Sequence of chain 1.A:
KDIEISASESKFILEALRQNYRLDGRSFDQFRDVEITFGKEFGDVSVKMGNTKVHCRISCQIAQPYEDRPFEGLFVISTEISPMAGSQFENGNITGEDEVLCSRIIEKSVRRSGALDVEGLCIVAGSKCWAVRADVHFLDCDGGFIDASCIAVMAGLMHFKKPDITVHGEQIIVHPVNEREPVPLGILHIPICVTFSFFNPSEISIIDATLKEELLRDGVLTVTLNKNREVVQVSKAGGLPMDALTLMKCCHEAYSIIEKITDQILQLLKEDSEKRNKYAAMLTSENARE

The protein below binds the small molecule below.
Small molecule (SMILES): Nc1ncnc2c1ncn2[C@@H]1O[C@H](CO[P](=O)(O)O[C@H]2[C@@H](O)[C@H](n3cnc4c(N)ncnc43)O[C@@H]2CO[P](=O)(O)O[C@H]2[C@@H](O)[C@H](n3cnc4c(N)ncnc43)O[C@@H]2CO[P](=O)(O)O[C@H]2[C@@H](O)[C@H](n3cnc4c(N)ncnc43)O[C@@H]2CO[P](=O)(O)O[C@H]2[C@@H](O)[C@H](n3ccc(=O)[nH]c3=O)O[C@@H]2CO[P](=O)(O)O[C@H]2[C@@H](O)[C@H](n3ccc(=O)[nH]c3=O)O[C@@H]2CO[P](=O)(O)O[C@H]2[C@@H](O)[C@H](n3ccc(=O)[nH]c3=O)O[C@@H]2COP(=O)=O)[C@@H](O)[C@H]1O

Sequence of chain 1.K:
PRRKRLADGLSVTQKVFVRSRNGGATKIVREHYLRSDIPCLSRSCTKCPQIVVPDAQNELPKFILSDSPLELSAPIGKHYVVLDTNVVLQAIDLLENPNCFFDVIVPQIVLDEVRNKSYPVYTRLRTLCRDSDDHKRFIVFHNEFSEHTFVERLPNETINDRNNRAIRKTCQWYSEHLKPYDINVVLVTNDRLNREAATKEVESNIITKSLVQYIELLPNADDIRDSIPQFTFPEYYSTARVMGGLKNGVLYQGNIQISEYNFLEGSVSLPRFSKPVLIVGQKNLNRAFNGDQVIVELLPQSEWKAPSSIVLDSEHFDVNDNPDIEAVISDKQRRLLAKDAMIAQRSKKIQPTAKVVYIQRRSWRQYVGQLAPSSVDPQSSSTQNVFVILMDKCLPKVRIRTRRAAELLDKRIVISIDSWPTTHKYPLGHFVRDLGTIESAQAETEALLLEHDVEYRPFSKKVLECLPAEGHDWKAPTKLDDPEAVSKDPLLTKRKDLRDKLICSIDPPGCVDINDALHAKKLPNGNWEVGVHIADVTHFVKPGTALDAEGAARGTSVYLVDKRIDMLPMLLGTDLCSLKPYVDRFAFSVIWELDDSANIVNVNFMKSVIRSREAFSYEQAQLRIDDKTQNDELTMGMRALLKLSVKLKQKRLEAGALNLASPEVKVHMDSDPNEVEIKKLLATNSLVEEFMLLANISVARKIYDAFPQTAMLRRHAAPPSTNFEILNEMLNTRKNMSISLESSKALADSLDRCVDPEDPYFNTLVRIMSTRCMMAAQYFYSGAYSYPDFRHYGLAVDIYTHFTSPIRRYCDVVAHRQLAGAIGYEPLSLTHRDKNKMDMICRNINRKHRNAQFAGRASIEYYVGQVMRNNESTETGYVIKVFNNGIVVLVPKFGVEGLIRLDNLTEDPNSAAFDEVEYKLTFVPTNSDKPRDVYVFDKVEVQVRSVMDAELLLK

Binding-site contacts:
Ligand atom O5' contacts residue ASP551 of chain 1.K at 3.2 Å (salt-bridge).
Ligand atom OP2 contacts residue MET816 of chain 1.K at 3.3 Å.
Ligand atom C5 contacts residue ARG898 of chain 1.K at 3.3 Å.
Ligand atom OP2 contacts residue ARG755 of chain 1.K at 3.1 Å (salt-bridge).
Ligand atom N3 contacts residue ARG813 of chain 1.K at 3.4 Å (salt-bridge).
Ligand atom OP1 contacts residue ARG755 of chain 1.K at 2.9 Å (salt-bridge).
Ligand atom C1' contacts residue TYR656 of chain 1.K at 3.4 Å (hydrophobic).
Ligand atom O4' contacts residue GLU730 of chain 1.K at 3.2 Å.
Ligand atom O2 contacts residue THR812 of chain 1.K at 3.3 Å.
Ligand atom OP1 contacts residue ASN553 of chain 1.K at 2.7 Å (h-bond).
Ligand atom OP1 contacts residue THR845 of chain 1.K at 2.3 Å (h-bond).
Ligand atom P contacts residue ASN553 of chain 1.K at 3.4 Å.
Ligand atom O2' contacts residue SO41 of chain 1.EA at 2.6 Å (h-bond).
Ligand atom O3' contacts residue PRO546 of chain 1.K at 3.2 Å.
Ligand atom OP1 contacts residue MET733 of chain 1.K at 3.4 Å.
Ligand atom O2' contacts residue ARG898 of chain 1.K at 2.8 Å (salt-bridge).
Ligand atom O2' contacts residue GLN281 of chain 1.K at 3.3 Å (h-bond).
Ligand atom O2' contacts residue TYR597 of chain 1.K at 3.1 Å.
Ligand atom OP1 contacts residue ASP554 of chain 1.K at 2.9 Å (salt-bridge).
Ligand atom O2' contacts residue GLU730 of chain 1.K at 3.1 Å (salt-bridge).
Ligand atom OP1 contacts residue ALA817 of chain 1.K at 3.2 Å.
Ligand atom OP1 contacts residue TYR841 of chain 1.K at 2.5 Å (h-bond).
Ligand atom O4 contacts residue ARG891 of chain 1.K at 3.4 Å (salt-bridge).
Ligand atom OP1 contacts residue ALA818 of chain 1.K at 2.9 Å (h-bond).
Ligand atom O4' contacts residue THR812 of chain 1.K at 3.1 Å (h-bond).
Ligand atom OP2 contacts residue HIS843 of chain 1.K at 3.3 Å (h-bond).
Ligand atom O3' contacts residue MET733 of chain 1.K at 3.4 Å.
Ligand atom C4 contacts residue ARG813 of chain 1.K at 3.3 Å.
Ligand atom OP2 contacts residue ARG849 of chain 1.K at 2.4 Å (salt-bridge).
Ligand atom N1 contacts residue GLU702 of chain 1.K at 3.0 Å (salt-bridge).
Ligand atom O4 contacts residue SER700 of chain 1.K at 3.2 Å.
Ligand atom O2' contacts residue PRO546 of chain 1.K at 3.2 Å.
Ligand atom OP1 contacts residue HIS843 of chain 1.K at 3.1 Å (h-bond).
Ligand atom OP1 contacts residue HIS833 of chain 1.K at 2.9 Å (h-bond).
Ligand atom O3' contacts residue ASP545 of chain 1.K at 3.0 Å (salt-bridge).
Ligand atom O3' contacts residue CYS549 of chain 1.K at 3.4 Å (h-bond).
Ligand atom O2' contacts residue TYR656 of chain 1.K at 2.7 Å (h-bond).
Ligand atom O4 contacts residue ARG813 of chain 1.K at 3.2 Å (salt-bridge).
Ligand atom N6 contacts residue GLU702 of chain 1.K at 3.4 Å (salt-bridge).
Ligand atom OP2 contacts residue ASN553 of chain 1.K at 3.1 Å (h-bond).